A protein and the small-molecule ligand that binds it are described below.
Small molecule (SMILES): CNCCc1cccc(OCc2ccc3ccc(N)nc3c2)c1

Sequence of chain 1.A:
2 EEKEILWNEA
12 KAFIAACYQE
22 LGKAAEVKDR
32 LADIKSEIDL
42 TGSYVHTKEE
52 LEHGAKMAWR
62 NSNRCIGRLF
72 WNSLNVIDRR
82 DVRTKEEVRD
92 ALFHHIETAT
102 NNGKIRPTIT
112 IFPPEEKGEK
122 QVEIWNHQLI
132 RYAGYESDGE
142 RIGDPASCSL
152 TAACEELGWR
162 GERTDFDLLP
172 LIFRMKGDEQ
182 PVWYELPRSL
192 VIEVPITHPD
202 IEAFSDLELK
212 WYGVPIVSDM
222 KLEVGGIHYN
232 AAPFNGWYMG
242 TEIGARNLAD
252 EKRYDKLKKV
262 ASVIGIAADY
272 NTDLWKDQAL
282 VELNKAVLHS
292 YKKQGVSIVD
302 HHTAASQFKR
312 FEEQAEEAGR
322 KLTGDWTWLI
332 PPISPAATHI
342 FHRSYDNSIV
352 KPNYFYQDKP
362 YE

Binding-site contacts:
Ligand atom N29 contacts residue HEM1 of chain 1.B at 3.1 Å (h-bond).
Ligand atom C22 contacts residue HEM1 of chain 1.B at 3.6 Å.
Ligand atom C10 contacts residue HEM1 of chain 1.B at 3.7 Å.
Ligand atom C21 contacts residue HEM1 of chain 1.B at 3.0 Å.
Ligand atom C25 contacts residue HIS128 of chain 1.A at 3.9 Å.
Ligand atom C09 contacts residue GLU243 of chain 1.A at 3.6 Å.
Ligand atom C26 contacts residue HEM1 of chain 1.B at 3.0 Å.
Ligand atom C05 contacts residue HEM1 of chain 1.B at 3.6 Å.
Ligand atom C10 contacts residue GLU243 of chain 1.A at 3.6 Å.
Ligand atom C26 contacts residue HIS128 of chain 1.A at 3.9 Å.
Ligand atom C06 contacts residue HEM1 of chain 1.B at 3.4 Å.
Ligand atom N01 contacts residue HEM1 of chain 1.B at 3.8 Å.
Ligand atom C02 contacts residue HEM1 of chain 1.B at 3.6 Å.
Ligand atom N29 contacts residue TRP329 of chain 1.A at 3.7 Å.
Ligand atom C23 contacts residue HIS128 of chain 1.A at 3.2 Å.
Ligand atom C23 contacts residue ASP220 of chain 1.A at 3.7 Å.
Ligand atom C04 contacts residue HEM1 of chain 1.B at 3.3 Å.
Ligand atom C03 contacts residue HEM1 of chain 1.B at 3.1 Å.
Ligand atom C21 contacts residue HIS128 of chain 1.A at 3.6 Å.
Ligand atom C11 contacts residue HEM1 of chain 1.B at 3.4 Å.
Ligand atom C06 contacts residue VAL218 of chain 1.A at 3.6 Å (hydrophobic).
Ligand atom N02 contacts residue GLU243 of chain 1.A at 2.8 Å (salt-bridge).
Ligand atom O12 contacts residue HEM1 of chain 1.B at 3.2 Å (h-bond).
Ligand atom C09 contacts residue HEM1 of chain 1.B at 3.2 Å.
Ligand atom C06 contacts residue PHE235 of chain 1.A at 3.5 Å (hydrophobic).
Ligand atom C30 contacts residue HEM1 of chain 1.B at 3.0 Å.
Ligand atom C23 contacts residue TYR357 of chain 1.A at 3.9 Å (hydrophobic).
Ligand atom C07 contacts residue VAL218 of chain 1.A at 3.5 Å (hydrophobic).
Ligand atom C24 contacts residue HIS128 of chain 1.A at 3.6 Å.
Ligand atom N29 contacts residue H4B1 of chain 1.C at 3.6 Å.
Ligand atom C08 contacts residue HEM1 of chain 1.B at 3.6 Å.
Ligand atom C07 contacts residue HEM1 of chain 1.B at 3.6 Å.
Ligand atom C02 contacts residue GLU243 of chain 1.A at 3.6 Å.
Ligand atom C25 contacts residue HEM1 of chain 1.B at 3.7 Å.
Ligand atom C30 contacts residue H4B1 of chain 1.C at 3.3 Å.
Ligand atom N01 contacts residue GLU243 of chain 1.A at 2.8 Å (salt-bridge).
Ligand atom C22 contacts residue HIS128 of chain 1.A at 3.3 Å.
Ligand atom N02 contacts residue TYR239 of chain 1.A at 3.7 Å.
Ligand atom N02 contacts residue TRP238 of chain 1.A at 2.9 Å (h-bond).
Ligand atom N02 contacts residue HEM1 of chain 1.B at 3.6 Å.